Binding-site contacts:
Ligand atom N1 contacts residue LEU104 of chain 1.A at 3.0 Å (h-bond).
Ligand atom FAB contacts residue LEU54 of chain 1.A at 3.2 Å.
Ligand atom C6 contacts residue LEU104 of chain 1.A at 3.6 Å (hydrophobic).
Ligand atom FAB contacts residue LYS33 of chain 1.A at 3.6 Å.
Ligand atom CAA contacts residue LEU101 of chain 1.A at 3.8 Å (hydrophobic).
Ligand atom C6 contacts residue ALA50 of chain 1.A at 3.3 Å (hydrophobic).
Ligand atom CAM contacts residue THR164 of chain 1.A at 3.8 Å.
Ligand atom NBA contacts residue MET154 of chain 1.A at 3.7 Å.
Ligand atom N1 contacts residue ALA50 of chain 1.A at 3.5 Å.
Ligand atom FAC contacts residue GLY32 of chain 1.A at 3.3 Å.
Ligand atom CAX contacts residue LYS170 of chain 1.A at 3.8 Å.
Ligand atom CAF contacts residue GLY29 of chain 1.A at 3.5 Å.
Ligand atom N3 contacts residue PHE311 of chain 1.A at 3.8 Å.
Ligand atom FAB contacts residue GLY32 of chain 1.A at 3.1 Å.
Ligand atom CAE contacts residue GLY29 of chain 1.A at 3.3 Å.
Ligand atom CAF contacts residue LYS28 of chain 1.A at 3.6 Å.
Ligand atom CAF contacts residue GLY27 of chain 1.A at 3.7 Å.
Ligand atom NAR contacts residue ASP165 of chain 1.A at 3.1 Å (salt-bridge).
Ligand atom CAF contacts residue VAL34 of chain 1.A at 3.7 Å (hydrophobic).
Ligand atom N3 contacts residue MET154 of chain 1.A at 3.5 Å.
Ligand atom N1 contacts residue GLU102 of chain 1.A at 3.5 Å (salt-bridge).
Ligand atom C2 contacts residue LEU104 of chain 1.A at 3.5 Å (hydrophobic).
Ligand atom C4 contacts residue MET154 of chain 1.A at 3.8 Å (hydrophobic).
Ligand atom CAO contacts residue ASP165 of chain 1.A at 3.6 Å.
Ligand atom FAC contacts residue TYR31 of chain 1.A at 3.5 Å.
Ligand atom FAD contacts residue LEU54 of chain 1.A at 3.3 Å.
Ligand atom C2 contacts residue TYR103 of chain 1.A at 3.8 Å (hydrophobic).
Ligand atom CBB contacts residue LEU54 of chain 1.A at 3.8 Å (hydrophobic).
Ligand atom CAE contacts residue GLY32 of chain 1.A at 3.2 Å.
Ligand atom CAY contacts residue VAL34 of chain 1.A at 3.6 Å (hydrophobic).
Ligand atom NAR contacts residue LYS170 of chain 1.A at 3.7 Å.
Ligand atom C2 contacts residue PHE311 of chain 1.A at 3.8 Å (hydrophobic).
Ligand atom CAM contacts residue MET154 of chain 1.A at 3.5 Å (hydrophobic).
Ligand atom FAC contacts residue GLY29 of chain 1.A at 3.8 Å.
Ligand atom N1 contacts residue TYR103 of chain 1.A at 3.6 Å.
Ligand atom FAC contacts residue CYS169 of chain 1.A at 3.6 Å.
Ligand atom CBB contacts residue GLY32 of chain 1.A at 3.8 Å.
Ligand atom CAY contacts residue LYS170 of chain 1.A at 3.8 Å.
Ligand atom CAV contacts residue ASP165 of chain 1.A at 3.8 Å.
Ligand atom C6 contacts residue GLU102 of chain 1.A at 3.3 Å.

Sequence of chain 1.A:
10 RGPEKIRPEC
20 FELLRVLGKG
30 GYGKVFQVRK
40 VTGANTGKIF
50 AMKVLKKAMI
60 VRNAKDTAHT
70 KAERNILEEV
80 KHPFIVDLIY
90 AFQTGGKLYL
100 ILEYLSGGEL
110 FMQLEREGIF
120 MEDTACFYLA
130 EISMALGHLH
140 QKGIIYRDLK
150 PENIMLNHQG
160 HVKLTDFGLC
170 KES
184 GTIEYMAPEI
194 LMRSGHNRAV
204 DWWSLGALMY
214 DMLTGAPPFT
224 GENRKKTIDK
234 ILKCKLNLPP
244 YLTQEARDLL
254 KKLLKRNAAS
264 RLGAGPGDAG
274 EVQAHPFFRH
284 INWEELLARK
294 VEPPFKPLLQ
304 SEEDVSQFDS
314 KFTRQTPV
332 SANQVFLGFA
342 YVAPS

A protein and the small-molecule ligand that binds it are described below.
Small molecule (SMILES): CCc1cncnc1N1CCN(Cc2nc3cc(C(F)(F)F)ccc3[nH]2)CC1